The small molecule below binds the protein below.
Small molecule (SMILES): N[C@@H](CCC(=O)O)C(=O)O

Binding-site contacts:
Ligand atom CA contacts residue GLU193 of chain 2.A at 3.4 Å.
Ligand atom CD contacts residue THR143 of chain 2.A at 3.3 Å.
Ligand atom CB contacts residue TYR61 of chain 2.A at 3.5 Å (hydrophobic).
Ligand atom CD contacts residue LEU138 of chain 2.A at 4.0 Å (hydrophobic).
Ligand atom OE2 contacts residue GLY141 of chain 2.A at 3.7 Å.
Ligand atom OE2 contacts residue THR143 of chain 2.A at 3.1 Å (h-bond).
Ligand atom CB contacts residue GLU193 of chain 2.A at 4.1 Å.
Ligand atom N contacts residue TYR61 of chain 2.A at 4.1 Å.
Ligand atom CA contacts residue THR91 of chain 2.A at 3.4 Å.
Ligand atom N contacts residue GLU193 of chain 2.A at 2.7 Å (salt-bridge).
Ligand atom O contacts residue TYR61 of chain 2.A at 3.4 Å.
Ligand atom O contacts residue GLY141 of chain 2.A at 3.1 Å.
Ligand atom C contacts residue THR91 of chain 2.A at 3.7 Å.
Ligand atom OXT contacts residue THR91 of chain 2.A at 2.8 Å (h-bond).
Ligand atom O contacts residue SER142 of chain 2.A at 2.8 Å (h-bond).
Ligand atom OXT contacts residue PRO89 of chain 2.A at 3.7 Å.
Ligand atom OXT contacts residue TYR61 of chain 2.A at 3.5 Å.
Ligand atom C contacts residue SER142 of chain 2.A at 3.4 Å.
Ligand atom N contacts residue THR91 of chain 2.A at 2.8 Å (h-bond).
Ligand atom CG contacts residue TYR61 of chain 2.A at 4.2 Å (hydrophobic).
Ligand atom N contacts residue TYR220 of chain 2.A at 3.7 Å.
Ligand atom OXT contacts residue LEU90 of chain 2.A at 3.6 Å.
Ligand atom CG contacts residue LEU138 of chain 2.A at 3.8 Å (hydrophobic).
Ligand atom O contacts residue ARG96 of chain 2.A at 2.8 Å (salt-bridge).
Ligand atom OXT contacts residue ARG96 of chain 2.A at 2.9 Å (salt-bridge).
Ligand atom CD contacts residue GLU193 of chain 2.A at 3.9 Å.
Ligand atom OE1 contacts residue GLU193 of chain 2.A at 3.8 Å.
Ligand atom CA contacts residue PRO89 of chain 2.A at 4.0 Å (hydrophobic).
Ligand atom CA contacts residue SER142 of chain 2.A at 3.3 Å.
Ligand atom CG contacts residue GLU193 of chain 2.A at 3.5 Å.
Ligand atom C contacts residue ARG96 of chain 2.A at 3.4 Å.
Ligand atom OE1 contacts residue THR143 of chain 2.A at 2.7 Å (h-bond).
Ligand atom OE2 contacts residue SER142 of chain 2.A at 3.3 Å (h-bond).
Ligand atom N contacts residue PRO89 of chain 2.A at 2.9 Å (h-bond).
Ligand atom OE2 contacts residue LEU138 of chain 2.A at 4.1 Å.
Ligand atom CA contacts residue TYR61 of chain 2.A at 4.0 Å (hydrophobic).
Ligand atom C contacts residue TYR61 of chain 2.A at 3.6 Å (hydrophobic).
Ligand atom N contacts residue SER142 of chain 2.A at 4.0 Å.
Ligand atom CB contacts residue LEU138 of chain 2.A at 4.0 Å (hydrophobic).
Ligand atom OXT contacts residue SER142 of chain 2.A at 4.0 Å.

Sequence of chain 2.A:
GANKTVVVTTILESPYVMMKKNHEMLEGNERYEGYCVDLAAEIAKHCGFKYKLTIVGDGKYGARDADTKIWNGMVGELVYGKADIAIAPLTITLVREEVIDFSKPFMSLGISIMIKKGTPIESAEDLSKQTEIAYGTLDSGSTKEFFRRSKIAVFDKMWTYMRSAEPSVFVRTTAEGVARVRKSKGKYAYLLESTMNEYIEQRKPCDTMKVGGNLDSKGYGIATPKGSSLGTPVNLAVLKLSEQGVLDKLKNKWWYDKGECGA